A small-molecule ligand and the protein it binds are described below.
Small molecule (SMILES): CC(=O)N[C@@H]1[C@@H](O)[C@H](O)[C@@H](CO)O[C@H]1O

Sequence of chain 1.B:
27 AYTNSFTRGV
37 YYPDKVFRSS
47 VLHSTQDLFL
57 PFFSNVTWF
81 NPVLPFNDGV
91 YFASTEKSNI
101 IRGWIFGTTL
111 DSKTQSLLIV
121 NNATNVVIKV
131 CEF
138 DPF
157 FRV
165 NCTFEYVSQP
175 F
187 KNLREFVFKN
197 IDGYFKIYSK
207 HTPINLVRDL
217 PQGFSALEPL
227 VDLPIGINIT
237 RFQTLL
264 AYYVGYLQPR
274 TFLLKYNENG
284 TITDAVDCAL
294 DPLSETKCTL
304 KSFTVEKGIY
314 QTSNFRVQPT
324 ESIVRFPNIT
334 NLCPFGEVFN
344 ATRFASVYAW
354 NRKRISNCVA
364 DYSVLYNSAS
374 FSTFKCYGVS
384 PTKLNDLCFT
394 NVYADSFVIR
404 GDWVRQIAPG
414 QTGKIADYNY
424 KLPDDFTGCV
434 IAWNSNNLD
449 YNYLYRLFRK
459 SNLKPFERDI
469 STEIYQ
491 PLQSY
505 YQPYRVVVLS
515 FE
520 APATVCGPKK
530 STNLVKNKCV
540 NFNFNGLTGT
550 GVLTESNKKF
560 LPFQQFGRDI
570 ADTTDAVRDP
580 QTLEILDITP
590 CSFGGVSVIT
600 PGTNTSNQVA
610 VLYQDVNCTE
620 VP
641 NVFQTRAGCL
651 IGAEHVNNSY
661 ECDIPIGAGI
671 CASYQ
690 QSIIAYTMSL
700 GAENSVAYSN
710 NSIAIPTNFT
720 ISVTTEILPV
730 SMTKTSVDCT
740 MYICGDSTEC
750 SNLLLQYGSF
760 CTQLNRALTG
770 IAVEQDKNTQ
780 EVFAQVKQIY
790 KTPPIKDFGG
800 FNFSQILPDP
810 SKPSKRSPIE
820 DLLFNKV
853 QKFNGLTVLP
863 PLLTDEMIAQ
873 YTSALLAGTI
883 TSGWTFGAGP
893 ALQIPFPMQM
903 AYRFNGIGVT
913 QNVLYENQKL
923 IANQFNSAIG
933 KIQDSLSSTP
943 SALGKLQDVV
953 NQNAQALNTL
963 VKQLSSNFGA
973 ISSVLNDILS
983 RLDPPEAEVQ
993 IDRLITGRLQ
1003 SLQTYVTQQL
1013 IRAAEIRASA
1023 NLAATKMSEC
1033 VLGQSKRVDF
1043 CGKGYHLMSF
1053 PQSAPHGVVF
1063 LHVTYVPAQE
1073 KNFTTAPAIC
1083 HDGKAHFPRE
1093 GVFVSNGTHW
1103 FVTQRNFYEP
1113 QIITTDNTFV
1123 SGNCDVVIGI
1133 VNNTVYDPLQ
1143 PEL

Binding-site contacts:
Ligand atom O5 contacts residue ASN709 of chain 1.B at 2.5 Å (h-bond).
Ligand atom C1 contacts residue ASN709 of chain 1.B at 1.5 Å.
Ligand atom C5 contacts residue ASN709 of chain 1.B at 3.8 Å.
Ligand atom C8 contacts residue ILE1130 of chain 1.B at 4.4 Å (hydrophobic).
Ligand atom C2 contacts residue ASN709 of chain 1.B at 2.5 Å.
Ligand atom C4 contacts residue ASN709 of chain 1.B at 4.3 Å.
Ligand atom C3 contacts residue ASN709 of chain 1.B at 3.9 Å.
Ligand atom C7 contacts residue ASN709 of chain 1.B at 3.2 Å.
Ligand atom O7 contacts residue ASN709 of chain 1.B at 3.1 Å (h-bond).
Ligand atom C8 contacts residue GLY1131 of chain 1.B at 3.7 Å.
Ligand atom N2 contacts residue ASN709 of chain 1.B at 2.9 Å (h-bond).
Ligand atom C8 contacts residue ASN709 of chain 1.B at 4.3 Å.